Sequence of chain 1.A:
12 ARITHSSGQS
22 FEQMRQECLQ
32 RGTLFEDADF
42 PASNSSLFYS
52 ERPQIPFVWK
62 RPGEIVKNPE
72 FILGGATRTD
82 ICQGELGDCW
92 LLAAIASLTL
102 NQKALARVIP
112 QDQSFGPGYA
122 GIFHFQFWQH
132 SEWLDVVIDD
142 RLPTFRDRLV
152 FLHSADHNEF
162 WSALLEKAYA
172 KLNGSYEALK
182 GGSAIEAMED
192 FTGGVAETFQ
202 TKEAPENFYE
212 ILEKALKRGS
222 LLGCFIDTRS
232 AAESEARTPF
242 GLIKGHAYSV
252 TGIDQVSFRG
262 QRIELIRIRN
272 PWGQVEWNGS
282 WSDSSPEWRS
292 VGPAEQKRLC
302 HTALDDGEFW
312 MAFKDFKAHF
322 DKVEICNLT

Sequence of chain 1.B:
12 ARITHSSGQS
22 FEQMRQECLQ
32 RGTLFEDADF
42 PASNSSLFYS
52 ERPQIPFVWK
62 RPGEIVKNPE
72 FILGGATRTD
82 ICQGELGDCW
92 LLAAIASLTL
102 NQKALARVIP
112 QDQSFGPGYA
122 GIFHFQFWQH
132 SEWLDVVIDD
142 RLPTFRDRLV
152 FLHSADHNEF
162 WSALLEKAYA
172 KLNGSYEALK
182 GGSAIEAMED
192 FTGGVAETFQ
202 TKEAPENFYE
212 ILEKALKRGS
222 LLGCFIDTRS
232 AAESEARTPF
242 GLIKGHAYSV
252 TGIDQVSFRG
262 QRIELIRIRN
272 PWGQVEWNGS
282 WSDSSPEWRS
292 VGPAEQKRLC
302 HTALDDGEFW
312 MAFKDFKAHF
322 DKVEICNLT

Binding-site contacts:
Ligand atom CG contacts residue GLN55 of chain 1.B at 3.1 Å.
Ligand atom O contacts residue GLY88 of chain 1.A at 3.8 Å.
Ligand atom CD1 contacts residue PHE226 of chain 1.A at 3.6 Å (hydrophobic).
Ligand atom N contacts residue GLY246 of chain 1.A at 3.0 Å (h-bond).
Ligand atom C contacts residue GLU236 of chain 1.A at 3.2 Å.
Ligand atom NH2 contacts residue LYS181 of chain 1.A at 3.6 Å.
Ligand atom O contacts residue GLY88 of chain 1.A at 3.4 Å.
Ligand atom CG contacts residue GLY88 of chain 1.A at 3.8 Å.
Ligand atom O contacts residue GLN84 of chain 1.A at 3.1 Å (h-bond).
Ligand atom C contacts residue HIS247 of chain 1.A at 3.8 Å.
Ligand atom O contacts residue GLY182 of chain 1.A at 3.2 Å.
Ligand atom CG contacts residue GLY183 of chain 1.A at 3.6 Å.
Ligand atom CD contacts residue SER235 of chain 1.A at 3.9 Å.
Ligand atom CD2 contacts residue PHE226 of chain 1.A at 3.5 Å (hydrophobic).
Ligand atom CB contacts residue ALA248 of chain 1.A at 3.9 Å (hydrophobic).
Ligand atom CB contacts residue GLY183 of chain 1.A at 3.8 Å.
Ligand atom O contacts residue CYS90 of chain 1.A at 2.8 Å (h-bond).
Ligand atom N contacts residue GLY183 of chain 1.A at 2.7 Å (h-bond).
Ligand atom C contacts residue CYS90 of chain 1.A at 2.3 Å (hydrophobic).
Ligand atom CB contacts residue GLY246 of chain 1.A at 3.7 Å.
Ligand atom O contacts residue CYS90 of chain 1.A at 3.8 Å.
Ligand atom CA contacts residue GLY88 of chain 1.A at 3.5 Å.
Ligand atom O contacts residue ASP89 of chain 1.A at 3.9 Å.
Ligand atom NE contacts residue GLN55 of chain 1.B at 3.9 Å.
Ligand atom CA contacts residue GLY246 of chain 1.A at 3.4 Å.
Ligand atom CD contacts residue GLN55 of chain 1.B at 3.0 Å.
Ligand atom CA contacts residue GLY183 of chain 1.A at 3.4 Å.
Ligand atom CD2 contacts residue GLY246 of chain 1.A at 3.7 Å.
Ligand atom O contacts residue GLY183 of chain 1.A at 3.1 Å (h-bond).
Ligand atom CA contacts residue CYS90 of chain 1.A at 2.9 Å (hydrophobic).
Ligand atom CB contacts residue GLU236 of chain 1.A at 3.9 Å.
Ligand atom NH1 contacts residue LYS181 of chain 1.A at 3.3 Å.
Ligand atom CB contacts residue GLN55 of chain 1.B at 3.2 Å.
Ligand atom NH2 contacts residue GLN55 of chain 1.B at 3.7 Å.
Ligand atom N contacts residue CYS90 of chain 1.A at 2.9 Å (h-bond).
Ligand atom C contacts residue CYS90 of chain 1.A at 3.4 Å (hydrophobic).
Ligand atom C contacts residue GLY246 of chain 1.A at 3.7 Å.
Ligand atom C contacts residue GLY183 of chain 1.A at 3.5 Å.
Ligand atom O contacts residue TRP91 of chain 1.A at 3.3 Å.
Ligand atom CZ contacts residue LYS181 of chain 1.A at 3.7 Å.

This small molecule binds to this protein.
Small molecule (SMILES): CC(=O)N[C@@H](CC(C)C)C(=O)N[C@@H](CC(C)C)C(=O)N[C@H](C=O)CCCN=C(N)N